A small-molecule ligand and the protein it binds are described below.
Small molecule (SMILES): O=C(NCCO)c1ccc2c(c1)C(=O)c1ccc(Nc3cc(NC(=O)c4cccs4)c(F)cc3F)cc1CC2

Sequence of chain 1.A:
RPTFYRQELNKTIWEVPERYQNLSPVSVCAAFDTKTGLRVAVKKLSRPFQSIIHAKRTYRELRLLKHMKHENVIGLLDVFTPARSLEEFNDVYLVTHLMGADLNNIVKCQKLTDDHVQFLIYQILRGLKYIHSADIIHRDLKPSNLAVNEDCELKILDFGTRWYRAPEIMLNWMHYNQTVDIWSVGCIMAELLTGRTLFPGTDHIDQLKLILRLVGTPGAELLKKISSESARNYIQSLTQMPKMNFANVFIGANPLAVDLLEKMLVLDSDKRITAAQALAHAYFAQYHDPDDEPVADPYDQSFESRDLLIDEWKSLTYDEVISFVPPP

Binding-site contacts:
Ligand atom FAO contacts residue VAL38 of chain 1.A at 3.4 Å.
Ligand atom CAZ contacts residue LEU108 of chain 1.A at 3.6 Å (hydrophobic).
Ligand atom CAT contacts residue ALA111 of chain 1.A at 3.7 Å (hydrophobic).
Ligand atom CAV contacts residue ALA51 of chain 1.A at 3.8 Å (hydrophobic).
Ligand atom OBE contacts residue GLY110 of chain 1.A at 3.3 Å (h-bond).
Ligand atom CBL contacts residue ALA111 of chain 1.A at 3.9 Å (hydrophobic).
Ligand atom CAM contacts residue LYS53 of chain 1.A at 3.7 Å.
Ligand atom CAR contacts residue ASP168 of chain 1.A at 3.4 Å.
Ligand atom CAL contacts residue LYS53 of chain 1.A at 3.7 Å.
Ligand atom CAB contacts residue GLY110 of chain 1.A at 3.1 Å.
Ligand atom FAO contacts residue ALA51 of chain 1.A at 3.4 Å.
Ligand atom NAQ contacts residue GLU71 of chain 1.A at 3.4 Å (salt-bridge).
Ligand atom FAP contacts residue LEU104 of chain 1.A at 3.8 Å.
Ligand atom OBA contacts residue ILE84 of chain 1.A at 3.6 Å.
Ligand atom CAA contacts residue ALA51 of chain 1.A at 3.8 Å (hydrophobic).
Ligand atom FAP contacts residue GLU71 of chain 1.A at 3.8 Å.
Ligand atom CAX contacts residue LEU167 of chain 1.A at 3.9 Å (hydrophobic).
Ligand atom OBA contacts residue ASP168 of chain 1.A at 2.9 Å (salt-bridge).
Ligand atom CAS contacts residue ASP168 of chain 1.A at 3.8 Å.
Ligand atom SBH contacts residue ASP168 of chain 1.A at 3.6 Å (salt-bridge).
Ligand atom CAZ contacts residue GLY110 of chain 1.A at 3.5 Å.
Ligand atom CBC contacts residue PHE169 of chain 1.A at 3.9 Å (hydrophobic).
Ligand atom SBH contacts residue PHE169 of chain 1.A at 3.6 Å.
Ligand atom CAJ contacts residue ASP168 of chain 1.A at 3.7 Å.
Ligand atom OBE contacts residue LEU108 of chain 1.A at 3.7 Å.
Ligand atom OBA contacts residue LEU167 of chain 1.A at 3.8 Å.
Ligand atom CAW contacts residue LEU167 of chain 1.A at 3.7 Å (hydrophobic).
Ligand atom CBC contacts residue GLU71 of chain 1.A at 3.7 Å.
Ligand atom OAD contacts residue LEU108 of chain 1.A at 3.8 Å.
Ligand atom CBD contacts residue PHE169 of chain 1.A at 3.3 Å (hydrophobic).
Ligand atom OAD contacts residue GLY110 of chain 1.A at 3.2 Å.
Ligand atom CBK contacts residue ALA111 of chain 1.A at 3.8 Å (hydrophobic).
Ligand atom OBE contacts residue MET109 of chain 1.A at 2.7 Å (h-bond).
Ligand atom NAC contacts residue GLY110 of chain 1.A at 3.9 Å.
Ligand atom CAU contacts residue ALA111 of chain 1.A at 3.8 Å (hydrophobic).
Ligand atom CAV contacts residue LEU167 of chain 1.A at 3.9 Å (hydrophobic).
Ligand atom CAU contacts residue GLY110 of chain 1.A at 3.1 Å.
Ligand atom CAY contacts residue GLY110 of chain 1.A at 3.1 Å.
Ligand atom CBB contacts residue GLU71 of chain 1.A at 3.4 Å.
Ligand atom FAP contacts residue LEU75 of chain 1.A at 3.4 Å.